This protein binds this small molecule.
Small molecule (SMILES): CC(C)C[C@@H]1NC(=O)c2c1c1c3ccccc3n(CCCCN)c1c1[nH]c3ccccc3c21

Sequence of chain 1.B:
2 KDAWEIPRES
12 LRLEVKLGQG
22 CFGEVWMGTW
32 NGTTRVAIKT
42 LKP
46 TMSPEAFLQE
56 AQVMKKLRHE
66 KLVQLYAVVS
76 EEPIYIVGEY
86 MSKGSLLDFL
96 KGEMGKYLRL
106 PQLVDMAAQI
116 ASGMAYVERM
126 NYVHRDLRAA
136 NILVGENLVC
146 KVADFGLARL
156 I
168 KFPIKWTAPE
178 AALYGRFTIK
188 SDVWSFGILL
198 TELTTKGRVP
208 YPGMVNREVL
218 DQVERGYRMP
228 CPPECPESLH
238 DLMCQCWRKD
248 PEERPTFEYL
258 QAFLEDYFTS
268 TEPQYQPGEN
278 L

Binding-site contacts:
Ligand atom C02 contacts residue GLU84 of chain 1.B at 3.6 Å.
Ligand atom C25 contacts residue ALA135 of chain 1.B at 3.1 Å (hydrophobic).
Ligand atom C24 contacts residue ALA135 of chain 1.B at 3.9 Å (hydrophobic).
Ligand atom C11 contacts residue LEU138 of chain 1.B at 3.9 Å (hydrophobic).
Ligand atom C05 contacts residue ALA38 of chain 1.B at 3.8 Å (hydrophobic).
Ligand atom O01 contacts residue ALA38 of chain 1.B at 3.8 Å.
Ligand atom C05 contacts residue GLU84 of chain 1.B at 3.9 Å.
Ligand atom C20 contacts residue LYS40 of chain 1.B at 3.7 Å.
Ligand atom C09 contacts residue LEU138 of chain 1.B at 3.4 Å (hydrophobic).
Ligand atom N26 contacts residue ALA135 of chain 1.B at 2.5 Å (h-bond).
Ligand atom C08 contacts residue VAL68 of chain 1.B at 3.6 Å (hydrophobic).
Ligand atom C04 contacts residue GLU84 of chain 1.B at 3.7 Å.
Ligand atom C14 contacts residue LEU138 of chain 1.B at 3.8 Å (hydrophobic).
Ligand atom C07 contacts residue LYS40 of chain 1.B at 3.7 Å.
Ligand atom C08 contacts residue GLU84 of chain 1.B at 3.7 Å.
Ligand atom C02 contacts residue ALA38 of chain 1.B at 3.8 Å (hydrophobic).
Ligand atom C31 contacts residue GLY89 of chain 1.B at 3.8 Å.
Ligand atom C10 contacts residue LEU138 of chain 1.B at 3.8 Å (hydrophobic).
Ligand atom C29 contacts residue LEU18 of chain 1.B at 3.7 Å (hydrophobic).
Ligand atom O01 contacts residue GLU84 of chain 1.B at 3.8 Å.
Ligand atom N03 contacts residue MET86 of chain 1.B at 3.9 Å.
Ligand atom N26 contacts residue ASN136 of chain 1.B at 2.9 Å (h-bond).
Ligand atom C04 contacts residue LEU138 of chain 1.B at 3.5 Å (hydrophobic).
Ligand atom O01 contacts residue TYR85 of chain 1.B at 3.4 Å.
Ligand atom C30 contacts residue LEU18 of chain 1.B at 3.7 Å (hydrophobic).
Ligand atom C31 contacts residue MET86 of chain 1.B at 3.4 Å (hydrophobic).
Ligand atom C12 contacts residue LEU138 of chain 1.B at 3.9 Å (hydrophobic).
Ligand atom N03 contacts residue GLU84 of chain 1.B at 2.6 Å (salt-bridge).
Ligand atom C02 contacts residue MET86 of chain 1.B at 3.5 Å (hydrophobic).
Ligand atom C32 contacts residue MET86 of chain 1.B at 3.0 Å (hydrophobic).
Ligand atom N27 contacts residue VAL26 of chain 1.B at 3.9 Å.
Ligand atom C32 contacts residue LEU18 of chain 1.B at 3.5 Å (hydrophobic).
Ligand atom C31 contacts residue LEU18 of chain 1.B at 3.7 Å (hydrophobic).
Ligand atom C19 contacts residue LYS40 of chain 1.B at 3.4 Å.
Ligand atom O01 contacts residue MET86 of chain 1.B at 2.6 Å (h-bond).
Ligand atom C29 contacts residue GLY89 of chain 1.B at 3.7 Å.
Ligand atom N03 contacts residue ALA38 of chain 1.B at 3.5 Å.
Ligand atom C30 contacts residue GLY89 of chain 1.B at 3.6 Å.
Ligand atom C08 contacts residue GLY83 of chain 1.B at 3.6 Å.
Ligand atom C18 contacts residue LYS40 of chain 1.B at 3.7 Å.